Sequence of chain 1.A:
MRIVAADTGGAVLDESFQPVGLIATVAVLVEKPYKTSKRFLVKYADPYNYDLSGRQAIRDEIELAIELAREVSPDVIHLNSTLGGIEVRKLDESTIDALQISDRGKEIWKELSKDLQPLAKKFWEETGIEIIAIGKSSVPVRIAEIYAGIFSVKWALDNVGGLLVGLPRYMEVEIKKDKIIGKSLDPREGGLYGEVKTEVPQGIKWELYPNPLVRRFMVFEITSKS

A small-molecule ligand and the protein it binds are described below.
Small molecule (SMILES): Cc1cn([C@H]2C[C@H](O[P](=O)(O)OC[C@H]3O[C@@H](n4cc(C)c(=O)[nH]c4=O)C[C@@H]3O[P](=O)(O)OC[C@H]3O[C@@H](n4cc(C)c(=O)[nH]c4=O)C[C@@H]3O[P](=O)(O)OC[C@H]3O[C@@H](n4cc(C)c(=O)[nH]c4=O)C[C@@H]3O)[C@@H](COP(=O)=O)O2)c(=O)[nH]c1=O

Binding-site contacts:
Ligand atom O2 contacts residue VAL217 of chain 1.A at 3.5 Å.
Ligand atom O2 contacts residue ARG55 of chain 1.A at 2.8 Å (salt-bridge).
Ligand atom OP1 contacts residue ASP7 of chain 1.A at 3.2 Å (salt-bridge).
Ligand atom OP1 contacts residue SER102 of chain 1.A at 3.6 Å (h-bond).
Ligand atom C4' contacts residue GLY169 of chain 1.A at 3.8 Å.
Ligand atom O3' contacts residue LEU170 of chain 1.A at 2.7 Å (h-bond).
Ligand atom C5' contacts residue THR8 of chain 1.A at 3.7 Å.
Ligand atom O3' contacts residue SER81 of chain 1.A at 3.7 Å.
Ligand atom OP1 contacts residue ASN80 of chain 1.A at 3.2 Å (h-bond).
Ligand atom OP1 contacts residue PRO171 of chain 1.A at 3.6 Å.
Ligand atom C5' contacts residue GLY169 of chain 1.A at 3.5 Å.
Ligand atom O4 contacts residue ARG55 of chain 1.A at 3.6 Å.
Ligand atom C2 contacts residue ARG55 of chain 1.A at 3.1 Å.
Ligand atom C5' contacts residue LEU170 of chain 1.A at 3.8 Å (hydrophobic).
Ligand atom O5' contacts residue LEU170 of chain 1.A at 3.9 Å.
Ligand atom P contacts residue THR82 of chain 1.A at 3.8 Å.
Ligand atom P contacts residue SER102 of chain 1.A at 3.3 Å.
Ligand atom C3' contacts residue PHE220 of chain 1.A at 3.6 Å (hydrophobic).
Ligand atom OP1 contacts residue GLY10 of chain 1.A at 2.8 Å (h-bond).
Ligand atom OP1 contacts residue GLU145 of chain 1.A at 3.6 Å.
Ligand atom OP2 contacts residue SER102 of chain 1.A at 3.7 Å.
Ligand atom O4' contacts residue GLY105 of chain 1.A at 3.7 Å.
Ligand atom OP1 contacts residue SER81 of chain 1.A at 3.9 Å.
Ligand atom O3' contacts residue ASN80 of chain 1.A at 3.6 Å (h-bond).
Ligand atom C7 contacts residue ARG104 of chain 1.A at 3.8 Å.
Ligand atom C2' contacts residue SER81 of chain 1.A at 3.6 Å.
Ligand atom C6 contacts residue GLY105 of chain 1.A at 3.8 Å.
Ligand atom C7 contacts residue SER102 of chain 1.A at 3.6 Å.
Ligand atom C5' contacts residue ASN80 of chain 1.A at 3.4 Å.
Ligand atom O3' contacts residue PHE220 of chain 1.A at 3.7 Å.
Ligand atom O3' contacts residue THR82 of chain 1.A at 3.4 Å (h-bond).
Ligand atom OP1 contacts residue THR82 of chain 1.A at 2.7 Å (h-bond).
Ligand atom OP1 contacts residue THR8 of chain 1.A at 3.7 Å.
Ligand atom C3' contacts residue LEU170 of chain 1.A at 3.5 Å (hydrophobic).
Ligand atom P contacts residue ASN80 of chain 1.A at 3.8 Å.
Ligand atom O5' contacts residue ILE101 of chain 1.A at 3.6 Å.
Ligand atom OP1 contacts residue GLY9 of chain 1.A at 3.2 Å.
Ligand atom N3 contacts residue ARG55 of chain 1.A at 2.8 Å (salt-bridge).
Ligand atom O3' contacts residue GLY169 of chain 1.A at 3.1 Å.
Ligand atom C7 contacts residue PHE220 of chain 1.A at 3.4 Å (hydrophobic).